Sequence of chain 1.B:
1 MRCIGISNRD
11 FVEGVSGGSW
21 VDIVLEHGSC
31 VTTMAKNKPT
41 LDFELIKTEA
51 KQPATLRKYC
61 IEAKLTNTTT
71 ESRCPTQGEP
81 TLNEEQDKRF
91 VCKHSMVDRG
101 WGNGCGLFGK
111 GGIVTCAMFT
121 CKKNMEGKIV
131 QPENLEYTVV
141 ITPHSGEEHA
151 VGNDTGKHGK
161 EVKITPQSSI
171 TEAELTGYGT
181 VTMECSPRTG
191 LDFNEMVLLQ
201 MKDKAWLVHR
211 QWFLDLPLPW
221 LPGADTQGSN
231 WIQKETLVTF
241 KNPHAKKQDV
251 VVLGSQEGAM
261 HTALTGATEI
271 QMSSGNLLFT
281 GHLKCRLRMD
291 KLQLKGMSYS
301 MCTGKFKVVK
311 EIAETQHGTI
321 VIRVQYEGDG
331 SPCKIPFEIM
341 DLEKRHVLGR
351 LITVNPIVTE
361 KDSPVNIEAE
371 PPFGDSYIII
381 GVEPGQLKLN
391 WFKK

Binding-site contacts:
Ligand atom C3 contacts residue ASN67 of chain 1.B at 3.8 Å.
Ligand atom C7 contacts residue ASN67 of chain 1.B at 3.0 Å.
Ligand atom C8 contacts residue MET118 of chain 1.B at 3.7 Å (hydrophobic).
Ligand atom C1 contacts residue ASN67 of chain 1.B at 1.5 Å.
Ligand atom N2 contacts residue ASN67 of chain 1.B at 2.9 Å (h-bond).
Ligand atom C5 contacts residue ASN67 of chain 1.B at 3.7 Å.
Ligand atom O7 contacts residue ASN67 of chain 1.B at 2.8 Å (h-bond).
Ligand atom C2 contacts residue ASN67 of chain 1.B at 2.5 Å.
Ligand atom C8 contacts residue ARG89 of chain 1.B at 4.0 Å.
Ligand atom O5 contacts residue ASN67 of chain 1.B at 2.4 Å (h-bond).
Ligand atom C4 contacts residue ASN67 of chain 1.B at 4.2 Å.
Ligand atom C8 contacts residue ASN67 of chain 1.B at 4.2 Å.

The small molecule below binds the protein below.
Small molecule (SMILES): CC(=O)N[C@@H]1[C@@H](O)[C@H](O)[C@@H](CO)O[C@H]1O